Sequence of chain 1.A:
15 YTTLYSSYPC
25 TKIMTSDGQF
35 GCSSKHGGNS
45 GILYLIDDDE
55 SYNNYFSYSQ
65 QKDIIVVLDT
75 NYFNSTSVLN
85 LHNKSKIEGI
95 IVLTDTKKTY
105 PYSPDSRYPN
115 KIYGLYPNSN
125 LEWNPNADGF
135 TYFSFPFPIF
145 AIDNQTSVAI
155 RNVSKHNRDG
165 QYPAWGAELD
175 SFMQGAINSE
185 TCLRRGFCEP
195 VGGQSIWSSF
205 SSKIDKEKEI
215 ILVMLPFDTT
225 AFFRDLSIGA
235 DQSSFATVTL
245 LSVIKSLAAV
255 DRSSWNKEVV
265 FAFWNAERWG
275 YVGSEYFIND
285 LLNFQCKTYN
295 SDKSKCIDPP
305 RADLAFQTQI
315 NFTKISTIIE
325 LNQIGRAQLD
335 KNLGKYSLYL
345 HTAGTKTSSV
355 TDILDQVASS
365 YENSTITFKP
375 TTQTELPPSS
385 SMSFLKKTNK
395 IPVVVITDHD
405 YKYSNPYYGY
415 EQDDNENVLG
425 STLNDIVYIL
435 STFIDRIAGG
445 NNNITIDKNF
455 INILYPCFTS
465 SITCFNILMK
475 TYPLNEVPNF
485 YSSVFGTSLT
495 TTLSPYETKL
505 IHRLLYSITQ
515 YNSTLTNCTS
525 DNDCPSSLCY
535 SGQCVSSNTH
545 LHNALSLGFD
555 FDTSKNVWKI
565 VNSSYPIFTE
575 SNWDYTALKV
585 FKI

Binding-site contacts:
Ligand atom C8 contacts residue ASP53 of chain 1.A at 3.6 Å.
Ligand atom O5 contacts residue ASP53 of chain 1.A at 4.4 Å.
Ligand atom C1 contacts residue ASN78 of chain 1.A at 1.2 Å.
Ligand atom C5 contacts residue ASN75 of chain 1.A at 3.9 Å.
Ligand atom C7 contacts residue ASP53 of chain 1.A at 3.9 Å.
Ligand atom C3 contacts residue ASP53 of chain 1.A at 3.6 Å.
Ligand atom O5 contacts residue ASN78 of chain 1.A at 1.9 Å (h-bond).
Ligand atom C6 contacts residue ASN75 of chain 1.A at 3.4 Å.
Ligand atom C7 contacts residue ASN78 of chain 1.A at 3.5 Å.
Ligand atom C1 contacts residue ASN75 of chain 1.A at 4.4 Å.
Ligand atom C3 contacts residue ASN78 of chain 1.A at 3.7 Å.
Ligand atom C1 contacts residue SER81 of chain 1.A at 4.4 Å.
Ligand atom C2 contacts residue TYR104 of chain 1.A at 3.9 Å (hydrophobic).
Ligand atom O6 contacts residue TYR76 of chain 1.A at 3.5 Å.
Ligand atom C7 contacts residue TYR104 of chain 1.A at 4.4 Å (hydrophobic).
Ligand atom C8 contacts residue TYR56 of chain 1.A at 4.2 Å (hydrophobic).
Ligand atom O5 contacts residue ASN75 of chain 1.A at 3.3 Å (h-bond).
Ligand atom O6 contacts residue ASN75 of chain 1.A at 2.9 Å (h-bond).
Ligand atom C5 contacts residue TYR104 of chain 1.A at 4.5 Å (hydrophobic).
Ligand atom C5 contacts residue SER81 of chain 1.A at 4.1 Å.
Ligand atom N2 contacts residue ASP53 of chain 1.A at 3.2 Å (salt-bridge).
Ligand atom O6 contacts residue ASP53 of chain 1.A at 4.1 Å.
Ligand atom C2 contacts residue ASN78 of chain 1.A at 2.5 Å.
Ligand atom C2 contacts residue ASP53 of chain 1.A at 4.2 Å.
Ligand atom N2 contacts residue ASN78 of chain 1.A at 3.1 Å (h-bond).
Ligand atom C6 contacts residue ASN78 of chain 1.A at 4.3 Å.
Ligand atom C6 contacts residue SER81 of chain 1.A at 4.1 Å.
Ligand atom C8 contacts residue TYR76 of chain 1.A at 4.5 Å (hydrophobic).
Ligand atom O7 contacts residue ASN78 of chain 1.A at 3.4 Å (h-bond).
Ligand atom O5 contacts residue TYR104 of chain 1.A at 3.3 Å (h-bond).
Ligand atom O5 contacts residue SER81 of chain 1.A at 3.9 Å.
Ligand atom C5 contacts residue ASN78 of chain 1.A at 3.3 Å.
Ligand atom C6 contacts residue TYR76 of chain 1.A at 3.4 Å (hydrophobic).
Ligand atom O7 contacts residue TYR106 of chain 1.A at 4.4 Å.
Ligand atom O7 contacts residue TYR104 of chain 1.A at 3.3 Å.
Ligand atom O3 contacts residue ASP53 of chain 1.A at 2.6 Å (salt-bridge).
Ligand atom C4 contacts residue ASN78 of chain 1.A at 4.0 Å.
Ligand atom C1 contacts residue TYR104 of chain 1.A at 3.5 Å (hydrophobic).

This protein binds this small molecule.
Small molecule (SMILES): CC(=O)N[C@H]1[C@H](O[C@H]2[C@H](O)[C@@H](NC(C)=O)CO[C@@H]2CO)O[C@H](CO)[C@@H](O[C@@H]2O[C@H](CO)[C@@H](O)[C@H](O)[C@@H]2O)[C@@H]1O